The small molecule below binds the protein below.
Small molecule (SMILES): CC(=O)N[C@H]1[C@H](O[C@H]2[C@H](O)[C@@H](NC(C)=O)CO[C@@H]2CO)O[C@H](CO)[C@@H](O[C@@H]2O[C@H](CO[C@H]3O[C@H](CO)[C@@H](O)[C@H](O)[C@@H]3O)[C@@H](O)[C@H](O[C@H]3O[C@H](CO)[C@@H](O)[C@H](O)[C@@H]3O[C@H]3O[C@H](CO)[C@@H](O)[C@H](O)[C@@H]3O[C@H]3O[C@H](CO)[C@@H](O)[C@H](O)[C@@H]3O)[C@@H]2O)[C@@H]1O

Sequence of chain 1.A:
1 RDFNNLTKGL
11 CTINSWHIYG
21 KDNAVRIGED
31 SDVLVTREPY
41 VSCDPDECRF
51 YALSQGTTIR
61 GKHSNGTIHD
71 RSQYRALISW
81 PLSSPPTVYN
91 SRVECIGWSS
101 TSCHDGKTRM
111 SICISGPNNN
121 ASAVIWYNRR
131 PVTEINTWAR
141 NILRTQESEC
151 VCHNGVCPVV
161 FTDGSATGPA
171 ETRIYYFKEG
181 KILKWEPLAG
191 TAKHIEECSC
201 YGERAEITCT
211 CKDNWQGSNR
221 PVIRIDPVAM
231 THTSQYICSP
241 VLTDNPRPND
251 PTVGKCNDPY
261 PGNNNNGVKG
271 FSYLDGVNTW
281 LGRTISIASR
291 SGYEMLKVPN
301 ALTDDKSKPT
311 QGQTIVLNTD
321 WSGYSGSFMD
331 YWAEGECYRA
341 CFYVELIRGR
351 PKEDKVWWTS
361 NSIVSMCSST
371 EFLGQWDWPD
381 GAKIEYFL

Sequence of chain 2.A:
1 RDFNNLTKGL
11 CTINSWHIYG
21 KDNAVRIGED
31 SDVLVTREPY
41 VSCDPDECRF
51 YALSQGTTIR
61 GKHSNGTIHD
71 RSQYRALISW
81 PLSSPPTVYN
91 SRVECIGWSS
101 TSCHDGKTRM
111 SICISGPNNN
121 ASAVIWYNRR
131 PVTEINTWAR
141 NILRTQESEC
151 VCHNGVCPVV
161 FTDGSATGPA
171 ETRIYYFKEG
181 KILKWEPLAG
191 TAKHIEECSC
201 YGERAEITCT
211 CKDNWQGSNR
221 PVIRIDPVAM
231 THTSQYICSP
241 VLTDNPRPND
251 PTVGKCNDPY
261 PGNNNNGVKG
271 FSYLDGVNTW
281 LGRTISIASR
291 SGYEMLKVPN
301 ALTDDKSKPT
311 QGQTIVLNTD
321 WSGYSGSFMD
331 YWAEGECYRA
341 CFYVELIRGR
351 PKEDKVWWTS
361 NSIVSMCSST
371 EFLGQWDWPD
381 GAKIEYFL

Binding-site contacts:
Ligand atom C4 contacts residue GLU294 of chain 2.A at 3.6 Å.
Ligand atom O5 contacts residue GLY374 of chain 2.A at 3.3 Å.
Ligand atom C8 contacts residue ASN119 of chain 1.A at 3.5 Å.
Ligand atom O6 contacts residue THR310 of chain 2.A at 3.5 Å (h-bond).
Ligand atom O2 contacts residue LEU296 of chain 2.A at 3.4 Å.
Ligand atom N2 contacts residue ARG140 of chain 1.A at 3.5 Å (salt-bridge).
Ligand atom C6 contacts residue ARG283 of chain 2.A at 3.7 Å.
Ligand atom C6 contacts residue PRO309 of chain 2.A at 3.6 Å (hydrophobic).
Ligand atom C6 contacts residue THR310 of chain 2.A at 3.6 Å.
Ligand atom C3 contacts residue GLU294 of chain 2.A at 3.3 Å.
Ligand atom C3 contacts residue GLY312 of chain 2.A at 3.1 Å.
Ligand atom O3 contacts residue GLN311 of chain 2.A at 3.3 Å.
Ligand atom C6 contacts residue ASP250 of chain 2.A at 3.5 Å.
Ligand atom C5 contacts residue ASN120 of chain 1.A at 3.7 Å.
Ligand atom O3 contacts residue ARG283 of chain 2.A at 3.0 Å (salt-bridge).
Ligand atom O6 contacts residue LYS308 of chain 2.A at 2.8 Å (salt-bridge).
Ligand atom N2 contacts residue ASN120 of chain 1.A at 2.8 Å (h-bond).
Ligand atom O5 contacts residue GLN375 of chain 2.A at 3.4 Å (h-bond).
Ligand atom O3 contacts residue GLY312 of chain 2.A at 2.9 Å (h-bond).
Ligand atom C6 contacts residue ILE285 of chain 2.A at 3.5 Å (hydrophobic).
Ligand atom O5 contacts residue ASP250 of chain 2.A at 3.5 Å (salt-bridge).
Ligand atom O3 contacts residue GLU294 of chain 2.A at 2.6 Å (salt-bridge).
Ligand atom C4 contacts residue ILE287 of chain 2.A at 3.6 Å (hydrophobic).
Ligand atom C8 contacts residue ARG140 of chain 1.A at 3.2 Å.
Ligand atom O6 contacts residue GLN375 of chain 2.A at 3.3 Å.
Ligand atom O4 contacts residue ILE287 of chain 2.A at 3.3 Å.
Ligand atom C2 contacts residue ASN120 of chain 1.A at 2.4 Å.
Ligand atom O5 contacts residue GLY312 of chain 2.A at 3.6 Å.
Ligand atom C6 contacts residue LEU373 of chain 2.A at 3.3 Å (hydrophobic).
Ligand atom O3 contacts residue ASN249 of chain 2.A at 2.6 Å (h-bond).
Ligand atom O2 contacts residue GLY312 of chain 2.A at 3.1 Å.
Ligand atom O3 contacts residue ASP250 of chain 2.A at 2.9 Å (salt-bridge).
Ligand atom O2 contacts residue ASN249 of chain 2.A at 3.3 Å (h-bond).
Ligand atom O5 contacts residue ASN120 of chain 1.A at 2.4 Å (h-bond).
Ligand atom O4 contacts residue GLU294 of chain 2.A at 2.9 Å (salt-bridge).
Ligand atom C1 contacts residue ASN120 of chain 1.A at 1.4 Å.
Ligand atom C7 contacts residue ASN120 of chain 1.A at 3.5 Å.
Ligand atom O6 contacts residue ASP250 of chain 2.A at 2.6 Å (salt-bridge).
Ligand atom O6 contacts residue ILE285 of chain 2.A at 2.9 Å (h-bond).
Ligand atom O4 contacts residue ARG247 of chain 2.A at 3.3 Å (salt-bridge).